A small-molecule ligand and the protein it binds are described below.
Small molecule (SMILES): CCC1CN2CC[C@]3(Nc4cccc(OC)c4C3=O)[C@@H]2CC1/C(=C\OC)C(=O)OC

Binding-site contacts:
Ligand atom C23 contacts residue ILE370 of chain 1.D at 3.7 Å (hydrophobic).
Ligand atom C22 contacts residue ILE396 of chain 1.D at 3.9 Å (hydrophobic).
Ligand atom C19 contacts residue ILE370 of chain 1.D at 3.9 Å (hydrophobic).
Ligand atom C21 contacts residue ASP221 of chain 1.D at 2.3 Å.
Ligand atom O04 contacts residue ILE370 of chain 1.D at 3.2 Å.
Ligand atom C21 contacts residue TYR222 of chain 1.D at 3.3 Å (hydrophobic).
Ligand atom O05 contacts residue VAL374 of chain 1.D at 3.9 Å.
Ligand atom C11 contacts residue ILE218 of chain 1.D at 3.7 Å (hydrophobic).
Ligand atom C21 contacts residue MET225 of chain 1.D at 4.0 Å (hydrophobic).
Ligand atom C02 contacts residue TYR400 of chain 1.D at 3.7 Å (hydrophobic).
Ligand atom C03 contacts residue ILE396 of chain 1.D at 3.7 Å (hydrophobic).
Ligand atom C18 contacts residue ASP221 of chain 1.D at 2.5 Å.
Ligand atom C16 contacts residue ASP221 of chain 1.D at 3.6 Å.
Ligand atom C02 contacts residue ILE396 of chain 1.D at 3.7 Å (hydrophobic).
Ligand atom C04 contacts residue TYR149 of chain 1.D at 3.0 Å (hydrophobic).
Ligand atom C06 contacts residue ILE396 of chain 1.D at 3.9 Å (hydrophobic).
Ligand atom C02 contacts residue GLN198 of chain 1.D at 3.4 Å.
Ligand atom C03 contacts residue GLN198 of chain 1.D at 3.6 Å.
Ligand atom O03 contacts residue ILE396 of chain 1.D at 3.9 Å.
Ligand atom C23 contacts residue HIS371 of chain 1.D at 3.6 Å.
Ligand atom C04 contacts residue ILE396 of chain 1.D at 3.9 Å (hydrophobic).
Ligand atom O01 contacts residue ILE396 of chain 1.D at 3.5 Å.
Ligand atom C01 contacts residue GLN198 of chain 1.D at 3.6 Å.
Ligand atom N01 contacts residue GLN198 of chain 1.D at 3.8 Å.
Ligand atom C05 contacts residue TYR149 of chain 1.D at 3.9 Å (hydrophobic).
Ligand atom C07 contacts residue GLN198 of chain 1.D at 3.8 Å.
Ligand atom C16 contacts residue TYR222 of chain 1.D at 3.3 Å (hydrophobic).
Ligand atom O03 contacts residue TYR400 of chain 1.D at 3.4 Å.
Ligand atom N01 contacts residue TYR400 of chain 1.D at 3.4 Å (h-bond).
Ligand atom C20 contacts residue ILE370 of chain 1.D at 3.8 Å (hydrophobic).
Ligand atom C22 contacts residue TYR400 of chain 1.D at 2.9 Å (hydrophobic).
Ligand atom C12 contacts residue GLN198 of chain 1.D at 3.4 Å.
Ligand atom C06 contacts residue HIS393 of chain 1.D at 2.8 Å.
Ligand atom C05 contacts residue ILE396 of chain 1.D at 3.7 Å (hydrophobic).
Ligand atom C15 contacts residue ASP221 of chain 1.D at 3.6 Å.
Ligand atom C22 contacts residue TRP367 of chain 1.D at 4.0 Å (hydrophobic).
Ligand atom N01 contacts residue ASP221 of chain 1.D at 3.4 Å (salt-bridge).
Ligand atom N02 contacts residue ASP221 of chain 1.D at 3.4 Å (salt-bridge).
Ligand atom C03 contacts residue TYR149 of chain 1.D at 3.3 Å (hydrophobic).
Ligand atom C12 contacts residue ILE218 of chain 1.D at 3.8 Å (hydrophobic).

Sequence of chain 1.D:
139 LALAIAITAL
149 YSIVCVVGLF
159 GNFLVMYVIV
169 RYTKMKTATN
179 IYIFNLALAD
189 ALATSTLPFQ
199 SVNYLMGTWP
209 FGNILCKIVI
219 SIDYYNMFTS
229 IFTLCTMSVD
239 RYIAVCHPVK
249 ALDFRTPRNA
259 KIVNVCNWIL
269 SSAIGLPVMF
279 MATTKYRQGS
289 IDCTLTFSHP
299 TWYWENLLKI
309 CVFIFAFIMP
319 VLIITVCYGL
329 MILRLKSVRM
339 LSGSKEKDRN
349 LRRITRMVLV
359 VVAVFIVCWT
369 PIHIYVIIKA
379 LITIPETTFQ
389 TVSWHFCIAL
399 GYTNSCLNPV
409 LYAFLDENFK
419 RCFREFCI